Sequence of chain 8.C:
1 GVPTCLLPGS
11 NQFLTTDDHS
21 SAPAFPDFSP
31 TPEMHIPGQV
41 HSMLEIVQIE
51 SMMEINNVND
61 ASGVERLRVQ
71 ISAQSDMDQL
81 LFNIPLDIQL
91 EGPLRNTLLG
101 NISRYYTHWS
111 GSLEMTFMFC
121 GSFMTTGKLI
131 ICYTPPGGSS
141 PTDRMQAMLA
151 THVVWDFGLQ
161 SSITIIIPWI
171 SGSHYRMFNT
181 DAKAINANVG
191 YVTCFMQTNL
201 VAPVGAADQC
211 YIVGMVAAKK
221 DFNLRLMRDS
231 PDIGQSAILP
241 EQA

Binding-site contacts:
Ligand atom C5C contacts residue LEU99 of chain 8.A at 3.6 Å (hydrophobic).
Ligand atom C5A contacts residue ALA149 of chain 8.A at 3.2 Å (hydrophobic).
Ligand atom C4B contacts residue LEU226 of chain 8.A at 3.9 Å (hydrophobic).
Ligand atom C6B contacts residue ILE188 of chain 8.A at 3.7 Å (hydrophobic).
Ligand atom C6C contacts residue ILE123 of chain 8.A at 3.6 Å (hydrophobic).
Ligand atom O1 contacts residue TYR197 of chain 8.A at 3.9 Å.
Ligand atom C5B contacts residue ILE188 of chain 8.A at 3.6 Å (hydrophobic).
Ligand atom O1A contacts residue ALA149 of chain 8.A at 3.7 Å.
Ligand atom C7C contacts residue ILE123 of chain 8.A at 3.5 Å (hydrophobic).
Ligand atom C4A contacts residue PRO173 of chain 8.A at 3.3 Å (hydrophobic).
Ligand atom O1B contacts residue LEU99 of chain 8.A at 3.1 Å.
Ligand atom C3 contacts residue TYR197 of chain 8.A at 3.7 Å (hydrophobic).
Ligand atom O1B contacts residue TRP97 of chain 8.A at 3.6 Å.
Ligand atom C5 contacts residue TYR197 of chain 8.A at 3.8 Å (hydrophobic).
Ligand atom O1 contacts residue MET223 of chain 8.A at 3.6 Å (h-bond).
Ligand atom C31 contacts residue TYR197 of chain 8.A at 3.7 Å (hydrophobic).
Ligand atom C5C contacts residue THR101 of chain 8.A at 3.7 Å.
Ligand atom O1A contacts residue LEU186 of chain 8.A at 3.7 Å.
Ligand atom C6C contacts residue TRP97 of chain 8.A at 3.9 Å (hydrophobic).
Ligand atom C6C contacts residue LEU99 of chain 8.A at 3.6 Å (hydrophobic).
Ligand atom C2C contacts residue THR101 of chain 8.A at 3.8 Å.
Ligand atom C2B contacts residue LEU226 of chain 8.A at 3.6 Å (hydrophobic).
Ligand atom C2B contacts residue ILE123 of chain 8.A at 3.5 Å (hydrophobic).
Ligand atom C7C contacts residue LEU99 of chain 8.A at 3.5 Å (hydrophobic).
Ligand atom N2 contacts residue ASN221 of chain 8.A at 3.9 Å.
Ligand atom C3B contacts residue ILE123 of chain 8.A at 3.9 Å (hydrophobic).
Ligand atom N3A contacts residue TYR151 of chain 8.A at 3.3 Å.
Ligand atom C5A contacts residue VAL175 of chain 8.A at 3.9 Å (hydrophobic).
Ligand atom C4 contacts residue TYR197 of chain 8.A at 3.6 Å (hydrophobic).
Ligand atom C2A contacts residue LEU186 of chain 8.A at 3.7 Å (hydrophobic).
Ligand atom C4A contacts residue LEU186 of chain 8.A at 3.9 Å (hydrophobic).
Ligand atom C3B contacts residue LEU226 of chain 8.A at 3.5 Å (hydrophobic).
Ligand atom C4A contacts residue TYR151 of chain 8.A at 3.8 Å (hydrophobic).
Ligand atom C1C contacts residue TYR197 of chain 8.A at 3.7 Å (hydrophobic).
Ligand atom O1A contacts residue LEU226 of chain 8.A at 3.8 Å.
Ligand atom C5A contacts residue PRO173 of chain 8.A at 3.5 Å (hydrophobic).
Ligand atom C4C contacts residue THR121 of chain 8.A at 3.7 Å.
Ligand atom C2A contacts residue TYR151 of chain 8.A at 3.9 Å (hydrophobic).
Ligand atom C5A contacts residue LEU186 of chain 8.A at 3.6 Å (hydrophobic).
Ligand atom C31 contacts residue ASN199 of chain 8.A at 3.4 Å.

Sequence of chain 8.A:
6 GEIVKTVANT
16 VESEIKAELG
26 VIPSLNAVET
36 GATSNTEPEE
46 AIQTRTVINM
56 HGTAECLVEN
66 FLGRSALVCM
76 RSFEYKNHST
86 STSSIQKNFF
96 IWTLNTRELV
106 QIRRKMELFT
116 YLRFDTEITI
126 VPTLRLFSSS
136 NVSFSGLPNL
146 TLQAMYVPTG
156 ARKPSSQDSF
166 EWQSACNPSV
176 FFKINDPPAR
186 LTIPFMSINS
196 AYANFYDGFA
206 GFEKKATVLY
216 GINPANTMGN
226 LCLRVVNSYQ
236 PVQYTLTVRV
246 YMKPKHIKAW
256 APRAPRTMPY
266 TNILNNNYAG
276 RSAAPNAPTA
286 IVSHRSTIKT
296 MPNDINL

The small molecule below binds the protein below.
Small molecule (SMILES): Cc1cc(CCCCCCCOc2ccc(C3=NCCO3)cc2)on1